Binding-site contacts:
Ligand atom O7 contacts residue ASN64 of chain 1.E at 3.2 Å (h-bond).
Ligand atom C2 contacts residue ASN87 of chain 1.E at 2.5 Å.
Ligand atom C8 contacts residue ASN87 of chain 1.E at 4.4 Å.
Ligand atom C8 contacts residue ASN64 of chain 1.E at 3.5 Å.
Ligand atom C3 contacts residue ASN87 of chain 1.E at 3.8 Å.
Ligand atom C1 contacts residue GLU66 of chain 1.E at 4.3 Å.
Ligand atom C1 contacts residue ASN87 of chain 1.E at 1.4 Å.
Ligand atom N2 contacts residue ASN87 of chain 1.E at 3.0 Å (h-bond).
Ligand atom C6 contacts residue GLU86 of chain 1.E at 4.1 Å.
Ligand atom C8 contacts residue CYS90 of chain 1.E at 3.6 Å (hydrophobic).
Ligand atom C7 contacts residue ARG220 of chain 1.E at 3.9 Å.
Ligand atom C4 contacts residue ASN87 of chain 1.E at 4.2 Å.
Ligand atom C8 contacts residue GLU66 of chain 1.E at 4.5 Å.
Ligand atom C7 contacts residue ALA134 of chain 1.E at 4.5 Å (hydrophobic).
Ligand atom C8 contacts residue SER136 of chain 1.E at 3.7 Å.
Ligand atom C8 contacts residue CYS135 of chain 1.E at 3.8 Å (hydrophobic).
Ligand atom C5 contacts residue ASN87 of chain 1.E at 3.6 Å.
Ligand atom O7 contacts residue CYS90 of chain 1.E at 3.5 Å.
Ligand atom O5 contacts residue GLU86 of chain 1.E at 4.1 Å.
Ligand atom O5 contacts residue ASN87 of chain 1.E at 2.3 Å (h-bond).
Ligand atom O3 contacts residue ARG220 of chain 1.E at 3.1 Å (salt-bridge).
Ligand atom N2 contacts residue GLU66 of chain 1.E at 4.2 Å.
Ligand atom C2 contacts residue ARG220 of chain 1.E at 3.9 Å.
Ligand atom C7 contacts residue ASN87 of chain 1.E at 3.1 Å.
Ligand atom C7 contacts residue ASN64 of chain 1.E at 3.8 Å.
Ligand atom C8 contacts residue ALA134 of chain 1.E at 4.2 Å (hydrophobic).
Ligand atom N2 contacts residue ARG220 of chain 1.E at 3.9 Å.
Ligand atom O7 contacts residue ARG220 of chain 1.E at 4.0 Å.
Ligand atom C7 contacts residue CYS90 of chain 1.E at 3.9 Å (hydrophobic).
Ligand atom O7 contacts residue ASN87 of chain 1.E at 2.8 Å (h-bond).
Ligand atom C8 contacts residue PRO65 of chain 1.E at 4.4 Å (hydrophobic).
Ligand atom C7 contacts residue GLU66 of chain 1.E at 4.5 Å.
Ligand atom C3 contacts residue ARG220 of chain 1.E at 4.1 Å.
Ligand atom N2 contacts residue SER136 of chain 1.E at 4.4 Å.
Ligand atom O6 contacts residue GLU86 of chain 1.E at 3.2 Å.

Sequence of chain 1.E:
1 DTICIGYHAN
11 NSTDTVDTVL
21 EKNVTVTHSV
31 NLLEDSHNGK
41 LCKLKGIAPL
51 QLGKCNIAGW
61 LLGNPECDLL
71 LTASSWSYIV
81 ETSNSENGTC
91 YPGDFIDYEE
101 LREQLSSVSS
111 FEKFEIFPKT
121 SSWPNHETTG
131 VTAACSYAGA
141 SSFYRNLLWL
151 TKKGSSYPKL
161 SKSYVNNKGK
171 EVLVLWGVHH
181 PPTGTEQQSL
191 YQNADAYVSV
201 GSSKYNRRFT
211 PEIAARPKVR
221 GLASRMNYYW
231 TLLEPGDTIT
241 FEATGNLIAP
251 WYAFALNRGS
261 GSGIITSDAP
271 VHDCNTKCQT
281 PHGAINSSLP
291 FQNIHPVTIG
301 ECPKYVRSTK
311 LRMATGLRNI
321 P

A small-molecule ligand and the protein it binds are described below.
Small molecule (SMILES): CC(=O)N[C@H]1CO[C@H](CO)[C@@H](O[C@@H]2O[C@H](CO)[C@@H](O)C[C@H]2NC(C)=O)[C@@H]1O